Sequence of chain 20.A:
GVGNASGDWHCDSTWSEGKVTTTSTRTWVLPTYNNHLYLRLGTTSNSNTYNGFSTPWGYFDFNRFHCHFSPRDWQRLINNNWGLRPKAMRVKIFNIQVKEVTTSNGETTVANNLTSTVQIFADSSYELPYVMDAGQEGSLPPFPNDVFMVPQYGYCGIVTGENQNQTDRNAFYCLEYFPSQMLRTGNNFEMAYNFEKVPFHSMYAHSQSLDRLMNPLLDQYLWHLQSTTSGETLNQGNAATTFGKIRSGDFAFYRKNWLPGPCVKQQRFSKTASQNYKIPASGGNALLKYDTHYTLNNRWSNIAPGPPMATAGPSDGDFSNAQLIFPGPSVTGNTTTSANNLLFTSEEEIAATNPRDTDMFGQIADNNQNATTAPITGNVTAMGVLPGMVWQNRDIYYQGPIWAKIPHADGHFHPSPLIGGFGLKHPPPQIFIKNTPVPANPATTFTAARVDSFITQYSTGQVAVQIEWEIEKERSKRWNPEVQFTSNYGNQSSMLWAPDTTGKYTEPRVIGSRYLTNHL

Sequence of chain 38.A:
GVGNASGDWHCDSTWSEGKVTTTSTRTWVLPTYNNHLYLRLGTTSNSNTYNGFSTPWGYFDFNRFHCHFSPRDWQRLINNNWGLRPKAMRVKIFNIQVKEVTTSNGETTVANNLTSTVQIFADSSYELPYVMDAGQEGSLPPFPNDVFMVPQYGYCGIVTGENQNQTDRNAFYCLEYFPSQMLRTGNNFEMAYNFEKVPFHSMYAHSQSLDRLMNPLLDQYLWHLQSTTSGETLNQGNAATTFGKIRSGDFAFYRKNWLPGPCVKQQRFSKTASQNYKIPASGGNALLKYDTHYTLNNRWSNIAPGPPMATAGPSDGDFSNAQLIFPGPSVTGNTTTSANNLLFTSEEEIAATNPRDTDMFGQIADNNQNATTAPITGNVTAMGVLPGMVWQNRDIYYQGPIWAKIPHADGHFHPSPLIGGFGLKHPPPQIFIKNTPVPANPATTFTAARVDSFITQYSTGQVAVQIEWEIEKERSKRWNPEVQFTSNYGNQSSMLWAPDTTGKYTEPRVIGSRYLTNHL

Binding-site contacts:
Ligand atom C4 contacts residue PRO628 of chain 20.A at 3.0 Å (hydrophobic).
Ligand atom C3' contacts residue HIS627 of chain 20.A at 4.3 Å.
Ligand atom N6 contacts residue PHE635 of chain 20.A at 3.7 Å.
Ligand atom O2P contacts residue ASP623 of chain 38.A at 3.2 Å (salt-bridge).
Ligand atom N9 contacts residue PRO628 of chain 20.A at 3.7 Å.
Ligand atom C6 contacts residue PRO628 of chain 20.A at 2.8 Å (hydrophobic).
Ligand atom C1' contacts residue PRO628 of chain 20.A at 3.9 Å (hydrophobic).
Ligand atom N9 contacts residue PRO412 of chain 20.A at 4.2 Å.
Ligand atom C2 contacts residue PRO628 of chain 20.A at 3.5 Å (hydrophobic).
Ligand atom N7 contacts residue SER629 of chain 20.A at 3.1 Å (h-bond).
Ligand atom N6 contacts residue PRO628 of chain 20.A at 3.4 Å (h-bond).
Ligand atom N1 contacts residue GLY636 of chain 20.A at 2.9 Å (h-bond).
Ligand atom C4 contacts residue PRO412 of chain 20.A at 4.1 Å (hydrophobic).
Ligand atom C8 contacts residue PRO628 of chain 20.A at 3.8 Å (hydrophobic).
Ligand atom C5 contacts residue PRO412 of chain 20.A at 4.2 Å (hydrophobic).
Ligand atom C8 contacts residue PRO412 of chain 20.A at 4.3 Å (hydrophobic).
Ligand atom C8 contacts residue HIS627 of chain 20.A at 3.5 Å.
Ligand atom N3 contacts residue PRO628 of chain 20.A at 3.5 Å (h-bond).
Ligand atom P contacts residue HIS625 of chain 38.A at 3.9 Å.
Ligand atom N1 contacts residue PRO628 of chain 20.A at 3.2 Å (h-bond).
Ligand atom C6 contacts residue GLY636 of chain 20.A at 3.6 Å.
Ligand atom N6 contacts residue SER629 of chain 20.A at 3.0 Å (h-bond).
Ligand atom C6 contacts residue SER629 of chain 20.A at 3.5 Å.
Ligand atom C2 contacts residue GLY636 of chain 20.A at 3.2 Å.
Ligand atom N7 contacts residue PRO628 of chain 20.A at 3.3 Å (h-bond).
Ligand atom N6 contacts residue GLY636 of chain 20.A at 3.2 Å (h-bond).
Ligand atom C6 contacts residue PRO412 of chain 20.A at 4.3 Å (hydrophobic).
Ligand atom O3' contacts residue PRO628 of chain 20.A at 4.1 Å.
Ligand atom C8 contacts residue SER629 of chain 20.A at 4.2 Å.
Ligand atom N7 contacts residue HIS627 of chain 20.A at 4.1 Å.
Ligand atom C2' contacts residue HIS627 of chain 20.A at 3.2 Å.
Ligand atom N6 contacts residue GLY634 of chain 20.A at 3.8 Å.
Ligand atom N1 contacts residue VAL411 of chain 20.A at 4.3 Å.
Ligand atom C5 contacts residue PRO628 of chain 20.A at 2.7 Å (hydrophobic).
Ligand atom O1P contacts residue HIS625 of chain 38.A at 2.8 Å (h-bond).
Ligand atom C1' contacts residue HIS627 of chain 20.A at 4.3 Å.
Ligand atom N7 contacts residue PRO412 of chain 20.A at 4.3 Å.
Ligand atom N7 contacts residue ASN606 of chain 20.A at 4.2 Å.
Ligand atom C2' contacts residue PRO628 of chain 20.A at 3.6 Å (hydrophobic).
Ligand atom C5 contacts residue SER629 of chain 20.A at 3.5 Å.

This small molecule binds to this protein.
Small molecule (SMILES): Nc1ncnc2c1ncn2[C@H]1C[C@H](O)[C@@H](COP(=O)(O)O)O1